Sequence of chain 1.C:
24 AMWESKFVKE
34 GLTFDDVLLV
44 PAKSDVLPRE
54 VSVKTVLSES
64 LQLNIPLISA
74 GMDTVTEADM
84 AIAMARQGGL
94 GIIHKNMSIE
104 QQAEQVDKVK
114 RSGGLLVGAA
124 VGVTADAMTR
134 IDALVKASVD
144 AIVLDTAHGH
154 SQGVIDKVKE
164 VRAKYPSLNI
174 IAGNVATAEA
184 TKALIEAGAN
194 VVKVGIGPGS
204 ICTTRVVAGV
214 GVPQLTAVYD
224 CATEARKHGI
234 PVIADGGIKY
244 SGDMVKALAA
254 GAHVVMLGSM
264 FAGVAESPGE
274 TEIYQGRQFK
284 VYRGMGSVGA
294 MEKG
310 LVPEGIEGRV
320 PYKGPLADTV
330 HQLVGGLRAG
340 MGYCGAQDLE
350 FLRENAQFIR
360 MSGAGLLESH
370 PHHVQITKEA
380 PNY

This protein binds this small molecule.
Small molecule (SMILES): O=c1[nH]cnc2c1ncn2[C@@H]1O[C@H](COP(=O)(O)O)[C@@H](O)[C@H]1O

Binding-site contacts:
Ligand atom C4' contacts residue ASP238 of chain 1.C at 3.3 Å.
Ligand atom O1P contacts residue SER203 of chain 1.C at 2.6 Å (h-bond).
Ligand atom O6 contacts residue GLY289 of chain 1.C at 2.5 Å (h-bond).
Ligand atom C2' contacts residue ASP238 of chain 1.C at 3.7 Å.
Ligand atom C6 contacts residue MET288 of chain 1.C at 3.6 Å (hydrophobic).
Ligand atom O2' contacts residue ASP238 of chain 1.C at 2.5 Å (salt-bridge).
Ligand atom C2 contacts residue GLU313 of chain 1.C at 3.6 Å.
Ligand atom O3P contacts residue GLY239 of chain 1.C at 3.4 Å.
Ligand atom O2' contacts residue ASN177 of chain 1.C at 3.5 Å (h-bond).
Ligand atom N3 contacts residue 8L11 of chain 1.O at 3.6 Å.
Ligand atom N7 contacts residue ILE204 of chain 1.C at 3.4 Å.
Ligand atom O1P contacts residue SER262 of chain 1.C at 3.3 Å (h-bond).
Ligand atom O2P contacts residue LEU260 of chain 1.C at 3.6 Å.
Ligand atom O3P contacts residue SER203 of chain 1.C at 3.4 Å (h-bond).
Ligand atom O6 contacts residue MET288 of chain 1.C at 3.0 Å (h-bond).
Ligand atom O5' contacts residue GLY202 of chain 1.C at 3.7 Å.
Ligand atom C8 contacts residue MET75 of chain 1.C at 3.6 Å (hydrophobic).
Ligand atom C2 contacts residue 8L11 of chain 1.O at 3.1 Å.
Ligand atom O3' contacts residue ASP238 of chain 1.C at 2.4 Å (salt-bridge).
Ligand atom C5 contacts residue MET288 of chain 1.C at 3.6 Å (hydrophobic).
Ligand atom N7 contacts residue GLY287 of chain 1.C at 3.4 Å.
Ligand atom O2P contacts residue GLY261 of chain 1.C at 2.6 Å (h-bond).
Ligand atom C5 contacts residue ILE204 of chain 1.C at 3.7 Å (hydrophobic).
Ligand atom O2P contacts residue SER262 of chain 1.C at 3.5 Å (h-bond).
Ligand atom N7 contacts residue MET288 of chain 1.C at 2.9 Å (h-bond).
Ligand atom C5' contacts residue MET75 of chain 1.C at 3.5 Å (hydrophobic).
Ligand atom C3' contacts residue ASP238 of chain 1.C at 3.3 Å.
Ligand atom O6 contacts residue GLY287 of chain 1.C at 3.1 Å.
Ligand atom O3P contacts residue GLY240 of chain 1.C at 3.0 Å (h-bond).
Ligand atom P contacts residue TYR285 of chain 1.C at 3.6 Å.
Ligand atom O3' contacts residue MET259 of chain 1.C at 3.6 Å.
Ligand atom C8 contacts residue ILE204 of chain 1.C at 3.6 Å (hydrophobic).
Ligand atom O5' contacts residue TYR285 of chain 1.C at 3.5 Å (h-bond).
Ligand atom N1 contacts residue 8L11 of chain 1.O at 3.4 Å (h-bond).
Ligand atom O3P contacts residue GLY202 of chain 1.C at 3.5 Å.
Ligand atom N1 contacts residue GLU313 of chain 1.C at 3.0 Å (salt-bridge).
Ligand atom C2 contacts residue CYS205 of chain 1.C at 3.4 Å (hydrophobic).
Ligand atom O1P contacts residue TYR285 of chain 1.C at 2.7 Å (h-bond).
Ligand atom C6 contacts residue GLY289 of chain 1.C at 3.2 Å.
Ligand atom O3' contacts residue ALA73 of chain 1.C at 3.6 Å.